Sequence of chain 1.A:
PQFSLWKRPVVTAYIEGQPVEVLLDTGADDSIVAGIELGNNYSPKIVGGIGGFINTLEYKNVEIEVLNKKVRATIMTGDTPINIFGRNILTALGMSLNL

The small molecule below binds the protein below.
Small molecule (SMILES): CC[C@@H](c1ccccc1)c1c(O)c2c(oc1=O)CCCCC2

Binding-site contacts:
Ligand atom CB2 contacts residue ILE84 of chain 1.B at 3.8 Å (hydrophobic).
Ligand atom OA2 contacts residue ILE50 of chain 1.B at 3.1 Å (h-bond).
Ligand atom CD5 contacts residue ASP25 of chain 1.A at 4.1 Å.
Ligand atom CB3 contacts residue ILE84 of chain 1.B at 4.0 Å (hydrophobic).
Ligand atom CB6 contacts residue GLY48 of chain 1.B at 3.8 Å.
Ligand atom CA6 contacts residue ASP25 of chain 1.B at 3.5 Å.
Ligand atom CD1 contacts residue ILE50 of chain 1.A at 4.1 Å (hydrophobic).
Ligand atom CB5 contacts residue GLY49 of chain 1.B at 3.9 Å.
Ligand atom CA2 contacts residue ILE50 of chain 1.A at 3.9 Å (hydrophobic).
Ligand atom CD1 contacts residue GLY48 of chain 1.A at 3.7 Å.
Ligand atom CB5 contacts residue ILE50 of chain 1.A at 4.2 Å (hydrophobic).
Ligand atom CB6 contacts residue GLY49 of chain 1.B at 3.8 Å.
Ligand atom CB4 contacts residue VAL47 of chain 1.B at 4.2 Å (hydrophobic).
Ligand atom CA4 contacts residue ILE50 of chain 1.A at 4.2 Å (hydrophobic).
Ligand atom CA6 contacts residue ASP25 of chain 1.A at 3.5 Å.
Ligand atom OA3 contacts residue GLY49 of chain 1.A at 4.1 Å.
Ligand atom OA6 contacts residue ASP25 of chain 1.B at 2.5 Å (salt-bridge).
Ligand atom OA3 contacts residue ILE50 of chain 1.A at 3.5 Å (h-bond).
Ligand atom CD2 contacts residue GLY48 of chain 1.A at 3.8 Å.
Ligand atom OA2 contacts residue ILE50 of chain 1.A at 3.5 Å.
Ligand atom CB5 contacts residue GLY48 of chain 1.B at 3.3 Å.
Ligand atom OA6 contacts residue ASP25 of chain 1.A at 2.8 Å (salt-bridge).
Ligand atom CD4 contacts residue ALA28 of chain 1.A at 4.1 Å (hydrophobic).
Ligand atom CD3 contacts residue ILE82 of chain 1.B at 4.1 Å (hydrophobic).
Ligand atom CA contacts residue ASP25 of chain 1.A at 4.2 Å.
Ligand atom OA2 contacts residue GLY49 of chain 1.B at 3.7 Å.
Ligand atom CD5 contacts residue ASP25 of chain 1.B at 4.1 Å.
Ligand atom CG2 contacts residue ASP25 of chain 1.A at 4.2 Å.
Ligand atom CA5 contacts residue ASP25 of chain 1.B at 4.2 Å.
Ligand atom CG2 contacts residue GLY27 of chain 1.B at 3.6 Å.
Ligand atom CD5 contacts residue GLY27 of chain 1.A at 3.8 Å.
Ligand atom OA3 contacts residue ILE50 of chain 1.B at 4.0 Å.
Ligand atom CD4 contacts residue GLY27 of chain 1.A at 3.4 Å.
Ligand atom CG3 contacts residue ILE82 of chain 1.A at 3.7 Å (hydrophobic).
Ligand atom CB2 contacts residue ALA28 of chain 1.B at 3.7 Å (hydrophobic).
Ligand atom CA5 contacts residue ASP25 of chain 1.A at 4.2 Å.
Ligand atom CA2 contacts residue ILE50 of chain 1.B at 4.1 Å (hydrophobic).
Ligand atom CD1 contacts residue GLY49 of chain 1.A at 3.9 Å.
Ligand atom CD5 contacts residue ALA28 of chain 1.A at 3.6 Å (hydrophobic).
Ligand atom CB3 contacts residue ALA28 of chain 1.B at 4.1 Å (hydrophobic).

Sequence of chain 1.B:
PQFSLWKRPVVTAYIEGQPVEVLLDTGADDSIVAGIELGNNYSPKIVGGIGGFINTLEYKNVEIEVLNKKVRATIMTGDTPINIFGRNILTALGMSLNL